Binding-site contacts:
Ligand atom C3 contacts residue ASN42 of chain 1.C at 3.8 Å.
Ligand atom O5 contacts residue ASN42 of chain 1.C at 2.4 Å (h-bond).
Ligand atom C1 contacts residue SER24 of chain 1.C at 3.8 Å.
Ligand atom C1 contacts residue ASN42 of chain 1.C at 1.4 Å.
Ligand atom C3 contacts residue SER24 of chain 1.C at 3.9 Å.
Ligand atom C7 contacts residue SER24 of chain 1.C at 3.7 Å.
Ligand atom C8 contacts residue SER24 of chain 1.C at 3.8 Å.
Ligand atom C2 contacts residue SER24 of chain 1.C at 3.6 Å.
Ligand atom C7 contacts residue ARG25 of chain 1.C at 4.3 Å.
Ligand atom C7 contacts residue ASN42 of chain 1.C at 3.6 Å.
Ligand atom C1 contacts residue ARG25 of chain 1.C at 4.4 Å.
Ligand atom N2 contacts residue ASN42 of chain 1.C at 2.9 Å (h-bond).
Ligand atom C8 contacts residue ARG25 of chain 1.C at 4.2 Å.
Ligand atom N2 contacts residue ARG25 of chain 1.C at 4.0 Å.
Ligand atom N2 contacts residue SER24 of chain 1.C at 2.8 Å (h-bond).
Ligand atom C8 contacts residue TRP23 of chain 1.C at 3.3 Å (hydrophobic).
Ligand atom O7 contacts residue ASN42 of chain 1.C at 3.7 Å.
Ligand atom C5 contacts residue ASN42 of chain 1.C at 3.6 Å.
Ligand atom C4 contacts residue ASN42 of chain 1.C at 4.2 Å.
Ligand atom C2 contacts residue ASN42 of chain 1.C at 2.4 Å.

Sequence of chain 1.C:
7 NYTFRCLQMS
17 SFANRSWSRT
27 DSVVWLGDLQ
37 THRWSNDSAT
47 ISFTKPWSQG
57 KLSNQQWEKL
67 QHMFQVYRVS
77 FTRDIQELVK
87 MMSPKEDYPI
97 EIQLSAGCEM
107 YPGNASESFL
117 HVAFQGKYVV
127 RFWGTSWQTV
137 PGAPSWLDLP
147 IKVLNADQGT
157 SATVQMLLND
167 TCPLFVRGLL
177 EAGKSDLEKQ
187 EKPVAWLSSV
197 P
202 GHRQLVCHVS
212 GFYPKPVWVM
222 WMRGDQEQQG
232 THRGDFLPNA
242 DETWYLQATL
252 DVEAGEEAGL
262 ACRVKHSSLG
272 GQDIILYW

A protein and the small-molecule ligand that binds it are described below.
Small molecule (SMILES): CC(=O)N[C@@H]1[C@@H](O)[C@H](O)[C@@H](CO)O[C@H]1O